Sequence of chain 1.C:
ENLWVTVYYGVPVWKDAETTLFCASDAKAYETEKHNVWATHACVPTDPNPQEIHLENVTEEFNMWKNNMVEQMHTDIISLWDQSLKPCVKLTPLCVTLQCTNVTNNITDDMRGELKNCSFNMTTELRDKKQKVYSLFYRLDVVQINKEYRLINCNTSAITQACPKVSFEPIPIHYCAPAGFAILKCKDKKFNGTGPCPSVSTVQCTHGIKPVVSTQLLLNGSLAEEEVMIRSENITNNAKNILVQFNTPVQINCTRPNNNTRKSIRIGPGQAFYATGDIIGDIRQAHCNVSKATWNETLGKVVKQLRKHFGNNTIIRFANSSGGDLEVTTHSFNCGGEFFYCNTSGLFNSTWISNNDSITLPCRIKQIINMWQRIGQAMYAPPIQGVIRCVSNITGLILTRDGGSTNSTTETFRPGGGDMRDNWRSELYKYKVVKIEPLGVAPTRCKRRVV

Binding-site contacts:
Ligand atom C8 contacts residue PHE345 of chain 1.C at 4.2 Å (hydrophobic).
Ligand atom C7 contacts residue ASN232 of chain 1.C at 4.0 Å.
Ligand atom O7 contacts residue CYS347 of chain 1.C at 3.6 Å.
Ligand atom O5 contacts residue ASN232 of chain 1.C at 2.4 Å (h-bond).
Ligand atom C5 contacts residue VAL414 of chain 1.C at 3.6 Å (hydrophobic).
Ligand atom C3 contacts residue ASN232 of chain 1.C at 3.8 Å.
Ligand atom C1 contacts residue SER415 of chain 1.C at 3.6 Å.
Ligand atom O3 contacts residue VAL414 of chain 1.C at 4.1 Å.
Ligand atom C6 contacts residue SER179 of chain 1.C at 3.6 Å.
Ligand atom C7 contacts residue VAL414 of chain 1.C at 3.8 Å (hydrophobic).
Ligand atom O6 contacts residue GLU181 of chain 1.C at 3.7 Å.
Ligand atom O6 contacts residue GLU181 of chain 1.C at 2.9 Å (salt-bridge).
Ligand atom C6 contacts residue NAG1 of chain 1.FA at 3.6 Å.
Ligand atom C5 contacts residue ASN232 of chain 1.C at 3.7 Å.
Ligand atom C3 contacts residue CYS347 of chain 1.C at 4.0 Å (hydrophobic).
Ligand atom C7 contacts residue SER415 of chain 1.C at 3.9 Å.
Ligand atom C6 contacts residue GLU181 of chain 1.C at 3.2 Å.
Ligand atom O3 contacts residue CYS347 of chain 1.C at 2.9 Å (h-bond).
Ligand atom C8 contacts residue CYS347 of chain 1.C at 3.6 Å (hydrophobic).
Ligand atom O7 contacts residue VAL414 of chain 1.C at 3.5 Å.
Ligand atom C7 contacts residue CYS347 of chain 1.C at 3.7 Å (hydrophobic).
Ligand atom C8 contacts residue LEU231 of chain 1.C at 3.6 Å (hydrophobic).
Ligand atom O3 contacts residue SER415 of chain 1.C at 4.0 Å.
Ligand atom N2 contacts residue ASN232 of chain 1.C at 2.9 Å (h-bond).
Ligand atom O6 contacts residue CYS347 of chain 1.C at 3.2 Å (h-bond).
Ligand atom O6 contacts residue GLY348 of chain 1.C at 2.8 Å (h-bond).
Ligand atom O5 contacts residue CYS347 of chain 1.C at 4.2 Å.
Ligand atom N2 contacts residue SER415 of chain 1.C at 3.0 Å (h-bond).
Ligand atom C5 contacts residue GLU181 of chain 1.C at 4.2 Å.
Ligand atom C6 contacts residue GLY348 of chain 1.C at 3.7 Å.
Ligand atom C4 contacts residue VAL414 of chain 1.C at 3.6 Å (hydrophobic).
Ligand atom C5 contacts residue NAG1 of chain 1.FA at 3.9 Å.
Ligand atom O4 contacts residue VAL414 of chain 1.C at 3.3 Å (h-bond).
Ligand atom C3 contacts residue VAL414 of chain 1.C at 3.3 Å (hydrophobic).
Ligand atom C2 contacts residue ASN232 of chain 1.C at 2.5 Å.
Ligand atom C3 contacts residue SER415 of chain 1.C at 3.3 Å.
Ligand atom O6 contacts residue NAG1 of chain 1.FA at 3.4 Å (h-bond).
Ligand atom C2 contacts residue SER415 of chain 1.C at 3.5 Å.
Ligand atom C1 contacts residue ASN232 of chain 1.C at 1.4 Å.
Ligand atom O6 contacts residue SER179 of chain 1.C at 4.1 Å.

A protein and the small-molecule ligand that binds it are described below.
Small molecule (SMILES): CC(=O)N[C@H]1[C@H](O[C@H]2[C@H](O)[C@@H](NC(C)=O)CO[C@@H]2CO)O[C@H](CO)[C@@H](O[C@@H]2O[C@H](CO[C@H]3O[C@H](CO)[C@@H](O)[C@H](O[C@H]4O[C@H](CO)[C@@H](O)[C@H](O)[C@@H]4O)[C@@H]3O)[C@@H](O)[C@H](O[C@H]3O[C@H](CO)[C@@H](O)[C@H](O)[C@@H]3O[C@H]3O[C@H](CO)[C@@H](O)[C@H](O)[C@@H]3O)[C@@H]2O)[C@@H]1O